This small molecule binds to this protein.
Small molecule (SMILES): CC(=O)N[C@H]1[C@H](O[C@H]2[C@H](O)[C@@H](NC(C)=O)CO[C@@H]2CO)O[C@H](CO)[C@@H](O[C@H]2O[C@H](CO)[C@@H](O)[C@H](O)[C@@H]2O)[C@@H]1O

Sequence of chain 1.A:
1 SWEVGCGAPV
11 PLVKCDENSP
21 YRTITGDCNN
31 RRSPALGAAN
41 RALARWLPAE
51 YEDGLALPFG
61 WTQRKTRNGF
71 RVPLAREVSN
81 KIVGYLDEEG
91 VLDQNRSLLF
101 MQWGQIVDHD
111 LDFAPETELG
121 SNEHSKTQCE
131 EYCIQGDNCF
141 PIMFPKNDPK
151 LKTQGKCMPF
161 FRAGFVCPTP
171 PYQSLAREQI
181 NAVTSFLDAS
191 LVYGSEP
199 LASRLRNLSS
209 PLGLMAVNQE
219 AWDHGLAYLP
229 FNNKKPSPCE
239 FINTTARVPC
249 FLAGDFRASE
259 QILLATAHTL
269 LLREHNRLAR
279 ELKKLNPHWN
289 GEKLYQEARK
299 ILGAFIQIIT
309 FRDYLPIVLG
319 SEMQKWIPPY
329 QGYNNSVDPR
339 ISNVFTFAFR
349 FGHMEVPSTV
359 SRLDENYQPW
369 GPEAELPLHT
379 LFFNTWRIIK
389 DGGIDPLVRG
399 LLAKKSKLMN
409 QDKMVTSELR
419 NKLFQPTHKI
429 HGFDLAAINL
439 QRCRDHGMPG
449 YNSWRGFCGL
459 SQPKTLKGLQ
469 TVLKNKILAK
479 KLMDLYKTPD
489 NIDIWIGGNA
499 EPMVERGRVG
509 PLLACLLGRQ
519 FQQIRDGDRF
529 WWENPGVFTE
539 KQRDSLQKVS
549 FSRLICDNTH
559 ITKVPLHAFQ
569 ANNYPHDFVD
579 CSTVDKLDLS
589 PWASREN

Binding-site contacts:
Ligand atom C7 contacts residue TRP384 of chain 1.A at 4.4 Å (hydrophobic).
Ligand atom C3 contacts residue ASN241 of chain 1.A at 3.6 Å.
Ligand atom C4 contacts residue TRP384 of chain 1.A at 3.9 Å (hydrophobic).
Ligand atom C5 contacts residue ASN241 of chain 1.A at 3.6 Å.
Ligand atom C6 contacts residue TRP384 of chain 1.A at 4.1 Å (hydrophobic).
Ligand atom O3 contacts residue TRP384 of chain 1.A at 4.2 Å.
Ligand atom C1 contacts residue ALA244 of chain 1.A at 4.0 Å (hydrophobic).
Ligand atom C5 contacts residue ALA244 of chain 1.A at 4.3 Å (hydrophobic).
Ligand atom C5 contacts residue TRP384 of chain 1.A at 4.2 Å (hydrophobic).
Ligand atom C8 contacts residue ASN241 of chain 1.A at 4.4 Å.
Ligand atom O5 contacts residue TRP384 of chain 1.A at 3.8 Å.
Ligand atom C1 contacts residue THR243 of chain 1.A at 4.3 Å.
Ligand atom C3 contacts residue TRP384 of chain 1.A at 4.2 Å (hydrophobic).
Ligand atom C2 contacts residue ASN241 of chain 1.A at 2.2 Å.
Ligand atom O7 contacts residue TRP384 of chain 1.A at 3.5 Å.
Ligand atom O7 contacts residue ASN241 of chain 1.A at 3.0 Å (h-bond).
Ligand atom C7 contacts residue ASN241 of chain 1.A at 3.1 Å.
Ligand atom C4 contacts residue ASN241 of chain 1.A at 4.1 Å.
Ligand atom C2 contacts residue TRP384 of chain 1.A at 3.7 Å (hydrophobic).
Ligand atom O5 contacts residue ASN241 of chain 1.A at 2.4 Å (h-bond).
Ligand atom C6 contacts residue ALA244 of chain 1.A at 4.2 Å (hydrophobic).
Ligand atom C1 contacts residue TRP384 of chain 1.A at 4.1 Å (hydrophobic).
Ligand atom O5 contacts residue ALA244 of chain 1.A at 3.4 Å.
Ligand atom O6 contacts residue TRP384 of chain 1.A at 3.4 Å.
Ligand atom C1 contacts residue ASN241 of chain 1.A at 1.5 Å.
Ligand atom N2 contacts residue ASN241 of chain 1.A at 2.7 Å (h-bond).
Ligand atom O6 contacts residue ALA244 of chain 1.A at 3.3 Å.
Ligand atom O6 contacts residue LYS388 of chain 1.A at 4.0 Å.